Binding-site contacts:
Ligand atom C7 contacts residue ASN278 of chain 1.B at 3.5 Å.
Ligand atom N2 contacts residue ASN278 of chain 1.B at 2.9 Å (h-bond).
Ligand atom C4 contacts residue ASN278 of chain 1.B at 4.2 Å.
Ligand atom C5 contacts residue ASN278 of chain 1.B at 3.7 Å.
Ligand atom C3 contacts residue ASN278 of chain 1.B at 3.8 Å.
Ligand atom C6 contacts residue LYS554 of chain 1.A at 3.4 Å.
Ligand atom O5 contacts residue ASN278 of chain 1.B at 2.4 Å (h-bond).
Ligand atom O5 contacts residue LYS554 of chain 1.A at 4.2 Å.
Ligand atom C8 contacts residue ASN276 of chain 1.B at 3.7 Å.
Ligand atom O6 contacts residue LYS554 of chain 1.A at 3.4 Å.
Ligand atom C1 contacts residue ASN278 of chain 1.B at 1.4 Å.
Ligand atom O7 contacts residue ASN278 of chain 1.B at 3.8 Å.
Ligand atom C7 contacts residue ASN276 of chain 1.B at 4.4 Å.
Ligand atom C2 contacts residue ASN278 of chain 1.B at 2.5 Å.
Ligand atom C5 contacts residue LYS554 of chain 1.A at 4.4 Å.
Ligand atom O7 contacts residue GLU277 of chain 1.B at 3.6 Å.

This protein binds this small molecule.
Small molecule (SMILES): CC(=O)N[C@@H]1[C@@H](O)[C@H](O)[C@@H](CO)O[C@H]1O

Sequence of chain 1.B:
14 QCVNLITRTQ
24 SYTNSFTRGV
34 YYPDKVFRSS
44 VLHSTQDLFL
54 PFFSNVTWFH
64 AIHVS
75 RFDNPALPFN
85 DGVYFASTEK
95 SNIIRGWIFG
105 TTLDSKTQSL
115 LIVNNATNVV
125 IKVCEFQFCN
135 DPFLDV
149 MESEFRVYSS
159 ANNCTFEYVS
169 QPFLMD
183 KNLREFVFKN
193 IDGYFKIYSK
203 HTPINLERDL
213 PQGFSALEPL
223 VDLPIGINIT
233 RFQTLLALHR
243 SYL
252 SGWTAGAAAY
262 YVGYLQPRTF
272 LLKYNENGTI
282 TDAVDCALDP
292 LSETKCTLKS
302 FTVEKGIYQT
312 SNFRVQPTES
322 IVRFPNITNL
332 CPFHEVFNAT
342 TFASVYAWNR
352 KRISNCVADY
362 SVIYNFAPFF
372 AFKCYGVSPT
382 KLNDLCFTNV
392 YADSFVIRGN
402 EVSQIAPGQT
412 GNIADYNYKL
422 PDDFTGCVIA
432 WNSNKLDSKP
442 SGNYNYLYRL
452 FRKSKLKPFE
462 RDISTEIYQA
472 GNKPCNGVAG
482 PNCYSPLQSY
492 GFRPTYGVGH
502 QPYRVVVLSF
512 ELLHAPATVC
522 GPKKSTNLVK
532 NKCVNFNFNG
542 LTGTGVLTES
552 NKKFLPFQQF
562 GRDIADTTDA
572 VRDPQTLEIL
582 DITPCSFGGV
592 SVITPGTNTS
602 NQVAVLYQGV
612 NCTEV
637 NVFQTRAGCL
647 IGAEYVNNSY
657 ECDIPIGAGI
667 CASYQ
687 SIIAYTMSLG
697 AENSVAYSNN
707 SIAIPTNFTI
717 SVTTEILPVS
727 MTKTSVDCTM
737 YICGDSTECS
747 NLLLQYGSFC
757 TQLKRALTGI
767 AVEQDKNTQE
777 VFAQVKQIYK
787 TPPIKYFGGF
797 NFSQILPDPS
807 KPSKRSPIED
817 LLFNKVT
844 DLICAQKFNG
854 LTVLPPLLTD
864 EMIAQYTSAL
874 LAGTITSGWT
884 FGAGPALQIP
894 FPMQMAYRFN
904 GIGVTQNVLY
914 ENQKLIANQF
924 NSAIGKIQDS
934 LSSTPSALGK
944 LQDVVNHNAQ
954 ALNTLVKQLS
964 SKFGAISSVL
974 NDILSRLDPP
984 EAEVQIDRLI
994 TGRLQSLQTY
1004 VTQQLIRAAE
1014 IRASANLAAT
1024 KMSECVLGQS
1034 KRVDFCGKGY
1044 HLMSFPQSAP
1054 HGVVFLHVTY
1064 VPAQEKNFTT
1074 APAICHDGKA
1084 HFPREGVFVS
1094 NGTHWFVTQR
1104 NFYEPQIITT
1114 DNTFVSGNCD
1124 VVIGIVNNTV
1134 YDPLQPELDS

Sequence of chain 1.A:
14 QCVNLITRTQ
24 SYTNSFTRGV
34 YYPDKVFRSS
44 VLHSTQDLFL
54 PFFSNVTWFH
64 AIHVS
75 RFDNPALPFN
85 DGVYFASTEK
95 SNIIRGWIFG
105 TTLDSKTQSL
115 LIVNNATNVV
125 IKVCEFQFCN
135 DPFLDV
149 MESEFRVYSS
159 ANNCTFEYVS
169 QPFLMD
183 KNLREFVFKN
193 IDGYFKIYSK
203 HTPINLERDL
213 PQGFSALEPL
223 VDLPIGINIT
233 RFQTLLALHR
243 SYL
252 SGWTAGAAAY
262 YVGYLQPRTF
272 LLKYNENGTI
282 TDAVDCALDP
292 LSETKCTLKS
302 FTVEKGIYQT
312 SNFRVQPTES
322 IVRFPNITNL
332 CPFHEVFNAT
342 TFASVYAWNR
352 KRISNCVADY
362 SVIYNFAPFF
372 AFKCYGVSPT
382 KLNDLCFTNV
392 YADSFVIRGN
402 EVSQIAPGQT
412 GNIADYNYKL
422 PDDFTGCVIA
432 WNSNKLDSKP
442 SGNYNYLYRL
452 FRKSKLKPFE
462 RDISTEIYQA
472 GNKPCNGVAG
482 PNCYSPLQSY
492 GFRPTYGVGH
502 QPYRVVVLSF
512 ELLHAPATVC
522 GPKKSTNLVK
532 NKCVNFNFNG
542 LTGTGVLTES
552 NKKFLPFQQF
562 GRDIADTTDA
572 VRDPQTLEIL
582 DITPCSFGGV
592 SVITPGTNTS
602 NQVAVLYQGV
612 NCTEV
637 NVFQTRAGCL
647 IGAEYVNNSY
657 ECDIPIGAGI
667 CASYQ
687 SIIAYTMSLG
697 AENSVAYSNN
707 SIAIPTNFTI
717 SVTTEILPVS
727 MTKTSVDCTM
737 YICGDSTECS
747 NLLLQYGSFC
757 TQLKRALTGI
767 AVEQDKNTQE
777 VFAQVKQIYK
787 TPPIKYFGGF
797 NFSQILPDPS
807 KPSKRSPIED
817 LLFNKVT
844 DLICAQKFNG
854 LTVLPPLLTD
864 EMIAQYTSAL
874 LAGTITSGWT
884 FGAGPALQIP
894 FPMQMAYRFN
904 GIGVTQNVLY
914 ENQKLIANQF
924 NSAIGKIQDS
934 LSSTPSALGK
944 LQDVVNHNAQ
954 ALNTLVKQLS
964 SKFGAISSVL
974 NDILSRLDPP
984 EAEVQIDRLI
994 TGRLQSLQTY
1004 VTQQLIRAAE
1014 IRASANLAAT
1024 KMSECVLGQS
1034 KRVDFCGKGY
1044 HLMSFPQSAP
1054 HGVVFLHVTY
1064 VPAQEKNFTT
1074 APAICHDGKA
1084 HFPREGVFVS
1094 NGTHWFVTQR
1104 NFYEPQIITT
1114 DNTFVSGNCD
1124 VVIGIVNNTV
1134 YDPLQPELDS